Binding-site contacts:
Ligand atom N7 contacts residue LYS143 of chain 58.E at 3.7 Å.
Ligand atom C1' contacts residue TRP47 of chain 58.E at 4.3 Å (hydrophobic).
Ligand atom O4' contacts residue LYS143 of chain 58.E at 4.2 Å.
Ligand atom C4 contacts residue TRP47 of chain 58.E at 3.9 Å (hydrophobic).
Ligand atom C1' contacts residue GLU140 of chain 58.E at 3.2 Å.
Ligand atom C5 contacts residue TRP47 of chain 58.E at 4.0 Å (hydrophobic).
Ligand atom C8 contacts residue LYS143 of chain 58.E at 2.8 Å.
Ligand atom N3 contacts residue TRP47 of chain 58.E at 3.9 Å.
Ligand atom O4' contacts residue GLU140 of chain 58.E at 4.1 Å.
Ligand atom C8 contacts residue TRP47 of chain 58.E at 4.0 Å (hydrophobic).
Ligand atom N9 contacts residue GLU140 of chain 58.E at 4.1 Å.
Ligand atom N9 contacts residue LYS143 of chain 58.E at 3.8 Å.
Ligand atom OP1 contacts residue LYS45 of chain 32.F at 4.3 Å.
Ligand atom C1' contacts residue LYS143 of chain 58.E at 4.0 Å.
Ligand atom C2 contacts residue TRP47 of chain 58.E at 3.8 Å (hydrophobic).
Ligand atom N1 contacts residue TRP47 of chain 58.E at 3.8 Å.
Ligand atom N7 contacts residue TRP47 of chain 58.E at 4.0 Å.
Ligand atom O2' contacts residue GLU140 of chain 58.E at 3.0 Å (salt-bridge).
Ligand atom C6 contacts residue TRP47 of chain 58.E at 3.9 Å (hydrophobic).
Ligand atom C2' contacts residue LYS143 of chain 58.E at 4.5 Å.
Ligand atom C8 contacts residue GLU140 of chain 58.E at 4.1 Å.
Ligand atom N9 contacts residue TRP47 of chain 58.E at 4.0 Å.
Ligand atom C2' contacts residue GLU140 of chain 58.E at 3.5 Å.
Ligand atom N6 contacts residue TRP47 of chain 58.E at 4.2 Å.
Ligand atom O4' contacts residue TRP47 of chain 58.E at 4.0 Å.

Sequence of chain 58.E:
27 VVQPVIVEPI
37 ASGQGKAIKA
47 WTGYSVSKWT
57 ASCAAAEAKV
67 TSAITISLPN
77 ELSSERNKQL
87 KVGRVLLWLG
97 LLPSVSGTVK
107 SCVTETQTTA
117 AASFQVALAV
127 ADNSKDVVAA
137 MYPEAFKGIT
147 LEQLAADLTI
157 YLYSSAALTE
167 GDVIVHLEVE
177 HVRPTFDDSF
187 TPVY

Sequence of chain 32.F:
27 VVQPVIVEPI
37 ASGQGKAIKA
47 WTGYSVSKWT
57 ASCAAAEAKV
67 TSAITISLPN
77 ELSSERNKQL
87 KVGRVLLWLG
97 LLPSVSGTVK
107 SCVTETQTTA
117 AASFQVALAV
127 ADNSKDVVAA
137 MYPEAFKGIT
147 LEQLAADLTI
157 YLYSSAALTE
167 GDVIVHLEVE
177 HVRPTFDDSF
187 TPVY

A small-molecule ligand and the protein it binds are described below.
Small molecule (SMILES): Nc1ncnc2c1ncn2[C@@H]1O[C@H](COP(=O)=O)[C@@H](O[P](=O)(O)OC[C@H]2O[C@@H](n3ccc(=O)[nH]c3=O)[C@H](O)[C@@H]2O)[C@H]1O